Sequence of chain 1.D:
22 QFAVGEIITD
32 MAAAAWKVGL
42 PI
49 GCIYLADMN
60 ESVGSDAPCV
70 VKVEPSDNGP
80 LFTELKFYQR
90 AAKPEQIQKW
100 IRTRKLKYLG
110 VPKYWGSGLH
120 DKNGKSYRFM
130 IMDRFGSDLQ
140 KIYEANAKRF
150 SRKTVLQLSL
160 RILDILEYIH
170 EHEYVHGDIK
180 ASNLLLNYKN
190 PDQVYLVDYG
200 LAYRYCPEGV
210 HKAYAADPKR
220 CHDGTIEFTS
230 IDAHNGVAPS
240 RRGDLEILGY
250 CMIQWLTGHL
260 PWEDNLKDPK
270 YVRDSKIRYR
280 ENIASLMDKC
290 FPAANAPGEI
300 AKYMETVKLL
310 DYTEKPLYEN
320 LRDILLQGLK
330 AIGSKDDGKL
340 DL

Binding-site contacts:
Ligand atom O2 contacts residue ASP197 of chain 1.D at 3.0 Å (salt-bridge).
Ligand atom C10 contacts residue VAL196 of chain 1.D at 3.5 Å (hydrophobic).
Ligand atom C13 contacts residue ASP137 of chain 1.D at 4.0 Å.
Ligand atom C11 contacts residue VAL196 of chain 1.D at 3.9 Å (hydrophobic).
Ligand atom F1 contacts residue TYR87 of chain 1.D at 3.7 Å.
Ligand atom F2 contacts residue VAL196 of chain 1.D at 3.7 Å.
Ligand atom F1 contacts residue PRO111 of chain 1.D at 3.7 Å.
Ligand atom C12 contacts residue MET131 of chain 1.D at 3.6 Å (hydrophobic).
Ligand atom C5 contacts residue LEU184 of chain 1.D at 3.8 Å (hydrophobic).
Ligand atom F2 contacts residue LYS71 of chain 1.D at 3.4 Å.
Ligand atom C17 contacts residue ILE51 of chain 1.D at 4.0 Å (hydrophobic).
Ligand atom C14 contacts residue GLY135 of chain 1.D at 3.1 Å.
Ligand atom N4 contacts residue VAL69 of chain 1.D at 3.9 Å.
Ligand atom N2 contacts residue GLY135 of chain 1.D at 3.6 Å (h-bond).
Ligand atom C9 contacts residue VAL196 of chain 1.D at 3.8 Å (hydrophobic).
Ligand atom C6 contacts residue PHE134 of chain 1.D at 3.2 Å (hydrophobic).
Ligand atom C12 contacts residue PHE134 of chain 1.D at 3.7 Å (hydrophobic).
Ligand atom C5 contacts residue PHE134 of chain 1.D at 4.0 Å (hydrophobic).
Ligand atom N4 contacts residue ARG133 of chain 1.D at 3.7 Å.
Ligand atom C11 contacts residue MET131 of chain 1.D at 3.7 Å (hydrophobic).
Ligand atom O2 contacts residue VAL196 of chain 1.D at 3.5 Å.
Ligand atom C12 contacts residue ASP132 of chain 1.D at 3.4 Å.
Ligand atom O2 contacts residue LYS71 of chain 1.D at 2.7 Å (salt-bridge).
Ligand atom C7 contacts residue PHE134 of chain 1.D at 4.0 Å (hydrophobic).
Ligand atom N5 contacts residue ASP132 of chain 1.D at 3.2 Å (salt-bridge).
Ligand atom N3 contacts residue LEU184 of chain 1.D at 3.5 Å.
Ligand atom C7 contacts residue ASP132 of chain 1.D at 3.8 Å.
Ligand atom F2 contacts residue ILE51 of chain 1.D at 3.9 Å.
Ligand atom C9 contacts residue LYS71 of chain 1.D at 3.8 Å.
Ligand atom O2 contacts residue GLU83 of chain 1.D at 3.3 Å (salt-bridge).
Ligand atom F1 contacts residue MET131 of chain 1.D at 3.3 Å.
Ligand atom C1 contacts residue LEU184 of chain 1.D at 3.7 Å (hydrophobic).
Ligand atom N5 contacts residue VAL69 of chain 1.D at 3.4 Å.
Ligand atom C14 contacts residue PHE134 of chain 1.D at 3.5 Å (hydrophobic).
Ligand atom C10 contacts residue LYS71 of chain 1.D at 3.5 Å.
Ligand atom C10 contacts residue ASP197 of chain 1.D at 4.0 Å.
Ligand atom N4 contacts residue PHE134 of chain 1.D at 2.9 Å (h-bond).
Ligand atom C16 contacts residue ARG133 of chain 1.D at 3.6 Å.
Ligand atom C7 contacts residue VAL69 of chain 1.D at 3.8 Å (hydrophobic).
Ligand atom N5 contacts residue PHE134 of chain 1.D at 3.6 Å.

The small molecule below binds the protein below.
Small molecule (SMILES): C#CCN1C(=O)[C@@H](C)N(C)c2nc(Nc3cc(F)c(O)c(F)c3)ncc21